Sequence of chain 2.B:
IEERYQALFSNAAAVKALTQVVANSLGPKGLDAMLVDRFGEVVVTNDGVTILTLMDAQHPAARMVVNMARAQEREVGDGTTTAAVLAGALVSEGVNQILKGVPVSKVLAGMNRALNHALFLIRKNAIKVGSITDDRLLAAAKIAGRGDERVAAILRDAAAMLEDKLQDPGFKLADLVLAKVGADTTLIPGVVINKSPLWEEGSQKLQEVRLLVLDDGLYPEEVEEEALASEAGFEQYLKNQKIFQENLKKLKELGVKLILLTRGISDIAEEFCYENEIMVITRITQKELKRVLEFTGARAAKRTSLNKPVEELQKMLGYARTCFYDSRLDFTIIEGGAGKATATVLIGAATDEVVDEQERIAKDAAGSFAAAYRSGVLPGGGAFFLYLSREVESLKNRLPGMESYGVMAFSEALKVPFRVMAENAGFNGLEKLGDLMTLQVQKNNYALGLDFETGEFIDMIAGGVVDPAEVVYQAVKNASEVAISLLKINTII

Binding-site contacts:
Ligand atom N3B contacts residue THR90 of chain 2.B at 2.9 Å (h-bond).
Ligand atom O2G contacts residue MG1 of chain 2.H at 2.2 Å.
Ligand atom C2 contacts residue VAL474 of chain 2.B at 3.6 Å (hydrophobic).
Ligand atom O3A contacts residue LEU35 of chain 2.B at 3.6 Å.
Ligand atom PG contacts residue THR89 of chain 2.B at 3.1 Å.
Ligand atom O2A contacts residue GLY36 of chain 2.B at 3.3 Å (h-bond).
Ligand atom O3G contacts residue THR90 of chain 2.B at 3.4 Å (h-bond).
Ligand atom O1B contacts residue ASP87 of chain 2.B at 2.6 Å (salt-bridge).
Ligand atom O3G contacts residue ARG155 of chain 2.B at 2.9 Å (salt-bridge).
Ligand atom PG contacts residue ASP87 of chain 2.B at 3.3 Å.
Ligand atom N3 contacts residue PHE461 of chain 2.B at 3.5 Å.
Ligand atom O2' contacts residue GLY390 of chain 2.B at 2.8 Å (h-bond).
Ligand atom O2' contacts residue GLY389 of chain 2.B at 3.5 Å.
Ligand atom O5' contacts residue GLY36 of chain 2.B at 3.5 Å (h-bond).
Ligand atom O2A contacts residue ASN55 of chain 2.B at 3.6 Å.
Ligand atom O2B contacts residue GLY88 of chain 2.B at 3.1 Å.
Ligand atom C5 contacts residue PRO37 of chain 2.B at 3.3 Å (hydrophobic).
Ligand atom O3' contacts residue MET430 of chain 2.B at 3.2 Å.
Ligand atom O3G contacts residue GLY57 of chain 2.B at 3.4 Å (h-bond).
Ligand atom O2G contacts residue ASP373 of chain 2.B at 3.6 Å (salt-bridge).
Ligand atom O2B contacts residue THR91 of chain 2.B at 2.4 Å (h-bond).
Ligand atom C8 contacts residue ILE152 of chain 2.B at 3.4 Å (hydrophobic).
Ligand atom O1G contacts residue ASP87 of chain 2.B at 3.4 Å (salt-bridge).
Ligand atom O1B contacts residue GLY88 of chain 2.B at 3.4 Å (h-bond).
Ligand atom O1A contacts residue MG1 of chain 2.H at 2.0 Å.
Ligand atom O2A contacts residue SER34 of chain 2.B at 3.5 Å (h-bond).
Ligand atom O1B contacts residue MG1 of chain 2.H at 2.1 Å.
Ligand atom N3B contacts residue THR89 of chain 2.B at 3.0 Å (h-bond).
Ligand atom N3 contacts residue GLY390 of chain 2.B at 3.5 Å.
Ligand atom O2' contacts residue ASP476 of chain 2.B at 3.1 Å (salt-bridge).
Ligand atom C4' contacts residue MET430 of chain 2.B at 3.6 Å (hydrophobic).
Ligand atom C2 contacts residue PHE461 of chain 2.B at 3.4 Å (hydrophobic).
Ligand atom PB contacts residue MG1 of chain 2.H at 3.5 Å.
Ligand atom PA contacts residue MG1 of chain 2.H at 3.5 Å.
Ligand atom O1G contacts residue THR89 of chain 2.B at 2.3 Å (h-bond).
Ligand atom C4 contacts residue PRO37 of chain 2.B at 3.5 Å (hydrophobic).
Ligand atom O2G contacts residue ARG155 of chain 2.B at 3.4 Å (salt-bridge).
Ligand atom O2G contacts residue ASP87 of chain 2.B at 2.3 Å (salt-bridge).
Ligand atom C2' contacts residue ASP476 of chain 2.B at 3.5 Å.
Ligand atom N7 contacts residue PRO37 of chain 2.B at 3.6 Å.

The small molecule below binds the protein below.
Small molecule (SMILES): Nc1ncnc2c1ncn2[C@@H]1O[C@H](CO[P](=O)(O)O[P](=O)(O)NP(=O)(O)O)[C@@H](O)[C@H]1O